Sequence of chain 12.B:
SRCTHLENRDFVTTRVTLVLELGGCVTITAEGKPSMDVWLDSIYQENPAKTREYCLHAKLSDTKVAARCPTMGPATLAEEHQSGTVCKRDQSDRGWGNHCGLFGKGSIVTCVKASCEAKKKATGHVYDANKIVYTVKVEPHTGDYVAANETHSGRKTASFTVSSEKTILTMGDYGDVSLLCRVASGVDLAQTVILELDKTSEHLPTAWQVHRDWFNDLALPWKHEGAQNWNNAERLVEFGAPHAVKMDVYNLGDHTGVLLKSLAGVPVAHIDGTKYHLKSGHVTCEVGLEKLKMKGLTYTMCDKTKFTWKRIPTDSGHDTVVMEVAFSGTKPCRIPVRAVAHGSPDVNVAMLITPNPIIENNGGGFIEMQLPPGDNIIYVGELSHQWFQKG

Sequence of chain 52.B:
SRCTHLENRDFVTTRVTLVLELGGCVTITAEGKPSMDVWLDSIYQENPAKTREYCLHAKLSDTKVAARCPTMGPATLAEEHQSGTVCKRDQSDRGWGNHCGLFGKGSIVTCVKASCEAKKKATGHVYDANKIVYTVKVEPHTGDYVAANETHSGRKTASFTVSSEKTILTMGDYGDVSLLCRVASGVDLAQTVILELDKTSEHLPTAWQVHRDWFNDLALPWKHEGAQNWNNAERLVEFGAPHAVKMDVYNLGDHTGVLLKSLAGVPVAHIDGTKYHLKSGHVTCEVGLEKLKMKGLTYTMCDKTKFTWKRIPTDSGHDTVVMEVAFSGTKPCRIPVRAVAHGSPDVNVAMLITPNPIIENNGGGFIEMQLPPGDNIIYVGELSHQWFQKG

Binding-site contacts:
Ligand atom C1 contacts residue HIS104 of chain 12.B at 3.2 Å.
Ligand atom O7 contacts residue GLU155 of chain 52.B at 3.8 Å.
Ligand atom O7 contacts residue ASN154 of chain 52.B at 3.1 Å (h-bond).
Ligand atom O6 contacts residue HIS104 of chain 12.B at 2.9 Å.
Ligand atom N2 contacts residue ASN154 of chain 52.B at 2.9 Å (h-bond).
Ligand atom C8 contacts residue ASN154 of chain 52.B at 3.8 Å.
Ligand atom C2 contacts residue HIS104 of chain 12.B at 4.4 Å.
Ligand atom C4 contacts residue ASN154 of chain 52.B at 4.2 Å.
Ligand atom C5 contacts residue ASN154 of chain 52.B at 3.7 Å.
Ligand atom C5 contacts residue HIS104 of chain 12.B at 3.3 Å.
Ligand atom C7 contacts residue GLU155 of chain 52.B at 4.1 Å.
Ligand atom O7 contacts residue HIS104 of chain 12.B at 4.2 Å.
Ligand atom C7 contacts residue ASN154 of chain 52.B at 3.3 Å.
Ligand atom O5 contacts residue ASN154 of chain 52.B at 2.4 Å (h-bond).
Ligand atom C8 contacts residue GLU155 of chain 52.B at 3.8 Å.
Ligand atom C3 contacts residue ASN154 of chain 52.B at 3.8 Å.
Ligand atom C1 contacts residue ASN154 of chain 52.B at 1.4 Å.
Ligand atom C6 contacts residue HIS104 of chain 12.B at 3.7 Å.
Ligand atom C2 contacts residue ASN154 of chain 52.B at 2.4 Å.
Ligand atom O5 contacts residue HIS104 of chain 12.B at 3.2 Å (h-bond).

The small molecule below binds the protein below.
Small molecule (SMILES): CC(=O)N[C@@H]1[C@@H](O)[C@H](O)[C@@H](CO)O[C@H]1O